A small-molecule ligand and the protein it binds are described below.
Small molecule (SMILES): CC(=O)N[C@@H]1[C@@H](O)[C@H](O)[C@@H](CO)O[C@H]1O

Binding-site contacts:
Ligand atom C5 contacts residue LEU657 of chain 1.B at 4.4 Å (hydrophobic).
Ligand atom O5 contacts residue LEU657 of chain 1.B at 3.6 Å.
Ligand atom N2 contacts residue ASN654 of chain 1.B at 2.9 Å (h-bond).
Ligand atom O5 contacts residue ASN630 of chain 1.B at 3.0 Å (h-bond).
Ligand atom O5 contacts residue ASN654 of chain 1.B at 2.3 Å (h-bond).
Ligand atom C4 contacts residue ASN654 of chain 1.B at 4.2 Å.
Ligand atom O6 contacts residue ASN630 of chain 1.B at 3.8 Å.
Ligand atom C6 contacts residue ASN630 of chain 1.B at 3.8 Å.
Ligand atom C1 contacts residue ASN654 of chain 1.B at 1.4 Å.
Ligand atom O7 contacts residue ASN654 of chain 1.B at 3.6 Å (h-bond).
Ligand atom C5 contacts residue ASN654 of chain 1.B at 3.6 Å.
Ligand atom C1 contacts residue ASN630 of chain 1.B at 3.7 Å.
Ligand atom C5 contacts residue ASN630 of chain 1.B at 3.8 Å.
Ligand atom C3 contacts residue ASN654 of chain 1.B at 3.8 Å.
Ligand atom O6 contacts residue LEU634 of chain 1.B at 3.7 Å.
Ligand atom O6 contacts residue LEU657 of chain 1.B at 3.5 Å.
Ligand atom C4 contacts residue ASN630 of chain 1.B at 4.0 Å.
Ligand atom C7 contacts residue ASN654 of chain 1.B at 3.5 Å.
Ligand atom C2 contacts residue ASN630 of chain 1.B at 3.8 Å.
Ligand atom C2 contacts residue ASN654 of chain 1.B at 2.4 Å.
Ligand atom C8 contacts residue ASN654 of chain 1.B at 4.1 Å.
Ligand atom C1 contacts residue LEU657 of chain 1.B at 4.1 Å (hydrophobic).
Ligand atom C6 contacts residue LEU657 of chain 1.B at 4.5 Å (hydrophobic).

Sequence of chain 1.B:
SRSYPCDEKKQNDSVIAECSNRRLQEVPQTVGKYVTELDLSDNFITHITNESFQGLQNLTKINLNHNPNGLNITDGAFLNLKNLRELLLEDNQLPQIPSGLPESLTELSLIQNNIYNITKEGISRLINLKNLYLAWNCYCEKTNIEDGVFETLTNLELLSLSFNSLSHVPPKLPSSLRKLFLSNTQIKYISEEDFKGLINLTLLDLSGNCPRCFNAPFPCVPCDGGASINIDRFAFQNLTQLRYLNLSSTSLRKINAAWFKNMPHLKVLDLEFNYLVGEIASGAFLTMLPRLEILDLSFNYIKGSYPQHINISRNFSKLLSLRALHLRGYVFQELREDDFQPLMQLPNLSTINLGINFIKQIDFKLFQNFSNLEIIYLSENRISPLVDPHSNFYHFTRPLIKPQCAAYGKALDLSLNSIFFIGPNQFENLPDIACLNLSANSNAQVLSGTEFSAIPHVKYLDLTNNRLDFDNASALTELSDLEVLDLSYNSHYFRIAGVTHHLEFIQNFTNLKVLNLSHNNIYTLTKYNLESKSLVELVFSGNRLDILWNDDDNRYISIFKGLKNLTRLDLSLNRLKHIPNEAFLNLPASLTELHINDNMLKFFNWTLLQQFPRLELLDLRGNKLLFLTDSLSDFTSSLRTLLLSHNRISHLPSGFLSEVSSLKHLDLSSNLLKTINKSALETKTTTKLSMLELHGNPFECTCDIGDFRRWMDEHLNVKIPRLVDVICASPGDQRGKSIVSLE